This protein binds this small molecule.
Small molecule (SMILES): CC(=O)N(C)[C@H](C(=O)N1C[C@H](C)C[C@H]1C(=O)N(C)[C@@H]1C(=O)N[C@@H](CC(C)C)C(=O)N2C[C@H](C)C[C@H]2C(=O)N[C@@H](CC(C)C)C(=O)N(C)[C@@H](C(C)C)C(=O)N2CCC[C@H]2C(=O)N(C)[C@H](CC(C)C)C(=O)NCC(=O)O[C@@H]1C)C(C)C

Binding-site contacts:
Ligand atom CA contacts residue MET383 of chain 1.A at 3.7 Å (hydrophobic).
Ligand atom O contacts residue HIS183 of chain 1.A at 3.9 Å.
Ligand atom CA contacts residue GLY182 of chain 1.A at 3.4 Å.
Ligand atom N contacts residue MET383 of chain 1.A at 3.3 Å.
Ligand atom CE contacts residue THR258 of chain 1.A at 3.4 Å.
Ligand atom CG contacts residue MET383 of chain 1.A at 3.6 Å (hydrophobic).
Ligand atom CH3 contacts residue LYS386 of chain 1.A at 3.9 Å.
Ligand atom CB contacts residue GLY182 of chain 1.A at 3.5 Å.
Ligand atom N contacts residue GLY182 of chain 1.A at 2.7 Å (h-bond).
Ligand atom CG contacts residue PRO384 of chain 1.A at 3.4 Å (hydrophobic).
Ligand atom CD1 contacts residue THR180 of chain 1.A at 3.7 Å.
Ligand atom CD2 contacts residue MET383 of chain 1.A at 3.5 Å (hydrophobic).
Ligand atom CG contacts residue PHE259 of chain 1.A at 3.6 Å (hydrophobic).
Ligand atom CG2 contacts residue HIS183 of chain 1.A at 3.5 Å.
Ligand atom CD1 contacts residue LEU185 of chain 1.A at 3.8 Å (hydrophobic).
Ligand atom O contacts residue LYS386 of chain 1.A at 3.0 Å (salt-bridge).
Ligand atom CD1 contacts residue ARG184 of chain 1.A at 3.5 Å.
Ligand atom CD1 contacts residue GLY182 of chain 1.A at 3.7 Å.
Ligand atom CD contacts residue PHE259 of chain 1.A at 3.7 Å (hydrophobic).
Ligand atom CD2 contacts residue VAL381 of chain 1.A at 3.7 Å (hydrophobic).
Ligand atom CG contacts residue THR258 of chain 1.A at 3.9 Å.
Ligand atom C contacts residue MET383 of chain 1.A at 3.6 Å (hydrophobic).
Ligand atom CG contacts residue GLY182 of chain 1.A at 3.7 Å.
Ligand atom CE contacts residue PRO384 of chain 1.A at 3.7 Å (hydrophobic).
Ligand atom CD2 contacts residue PRO367 of chain 1.A at 3.9 Å (hydrophobic).
Ligand atom CD1 contacts residue PHE259 of chain 1.A at 3.6 Å (hydrophobic).
Ligand atom C contacts residue PHE259 of chain 1.A at 3.5 Å (hydrophobic).
Ligand atom CD2 contacts residue ARG160 of chain 1.A at 3.4 Å.
Ligand atom C contacts residue GLY182 of chain 1.A at 3.5 Å.
Ligand atom O contacts residue PHE259 of chain 1.A at 3.1 Å.
Ligand atom O contacts residue MET383 of chain 1.A at 3.6 Å.
Ligand atom CG contacts residue PHE259 of chain 1.A at 3.6 Å (hydrophobic).
Ligand atom CG contacts residue MET383 of chain 1.A at 3.8 Å (hydrophobic).
Ligand atom CB contacts residue GLY182 of chain 1.A at 3.2 Å.
Ligand atom N contacts residue PHE259 of chain 1.A at 3.9 Å.
Ligand atom CD contacts residue PRO384 of chain 1.A at 3.3 Å (hydrophobic).
Ligand atom O contacts residue MET383 of chain 1.A at 3.4 Å.
Ligand atom CA contacts residue GLY182 of chain 1.A at 3.6 Å.
Ligand atom CE contacts residue SER365 of chain 1.A at 3.8 Å.
Ligand atom O contacts residue VAL385 of chain 1.A at 3.5 Å.

Sequence of chain 1.A:
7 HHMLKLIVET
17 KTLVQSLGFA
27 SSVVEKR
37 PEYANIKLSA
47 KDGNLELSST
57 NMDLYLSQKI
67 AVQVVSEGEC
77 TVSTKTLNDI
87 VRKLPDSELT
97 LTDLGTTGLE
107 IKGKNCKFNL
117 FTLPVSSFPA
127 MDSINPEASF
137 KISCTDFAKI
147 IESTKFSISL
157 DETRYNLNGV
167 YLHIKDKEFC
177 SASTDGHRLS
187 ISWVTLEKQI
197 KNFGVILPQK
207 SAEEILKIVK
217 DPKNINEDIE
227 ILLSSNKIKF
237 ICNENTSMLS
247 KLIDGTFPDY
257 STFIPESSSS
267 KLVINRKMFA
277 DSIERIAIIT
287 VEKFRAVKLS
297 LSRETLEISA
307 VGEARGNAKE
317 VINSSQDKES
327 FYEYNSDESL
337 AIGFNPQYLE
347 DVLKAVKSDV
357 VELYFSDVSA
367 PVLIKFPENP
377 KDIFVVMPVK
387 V